The small molecule below binds the protein below.
Small molecule (SMILES): O=C(O)CCc1nc2c(=O)[nH]c(=O)[nH]c2n(C[C@H](O)[C@H](O)[C@H](O)CO)c1=O

Sequence of chain 1.A:
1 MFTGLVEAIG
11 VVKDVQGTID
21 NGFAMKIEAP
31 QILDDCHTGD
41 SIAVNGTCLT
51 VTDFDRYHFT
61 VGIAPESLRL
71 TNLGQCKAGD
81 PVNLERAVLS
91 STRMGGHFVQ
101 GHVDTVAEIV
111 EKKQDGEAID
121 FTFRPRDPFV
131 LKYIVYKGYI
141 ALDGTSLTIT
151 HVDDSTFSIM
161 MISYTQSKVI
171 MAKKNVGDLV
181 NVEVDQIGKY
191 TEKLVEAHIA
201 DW

Binding-site contacts:
Ligand atom O14 contacts residue MET160 of chain 1.A at 3.6 Å (h-bond).
Ligand atom O19 contacts residue SER146 of chain 1.A at 2.8 Å (h-bond).
Ligand atom N10 contacts residue SER146 of chain 1.A at 3.3 Å (h-bond).
Ligand atom N3 contacts residue THR165 of chain 1.A at 3.0 Å (h-bond).
Ligand atom C18 contacts residue SER146 of chain 1.A at 3.7 Å.
Ligand atom C8 contacts residue SER146 of chain 1.A at 3.6 Å.
Ligand atom N3 contacts residue LEU147 of chain 1.A at 3.7 Å.
Ligand atom C6 contacts residue MET160 of chain 1.A at 3.5 Å (hydrophobic).
Ligand atom C11 contacts residue TYR139 of chain 1.A at 3.7 Å (hydrophobic).
Ligand atom C25 contacts residue VAL6 of chain 1.A at 3.3 Å (hydrophobic).
Ligand atom O15 contacts residue THR165 of chain 1.A at 3.1 Å (h-bond).
Ligand atom C18 contacts residue THR165 of chain 1.A at 3.5 Å.
Ligand atom O21 contacts residue THR165 of chain 1.A at 2.8 Å (h-bond).
Ligand atom N7 contacts residue THR148 of chain 1.A at 3.1 Å (h-bond).
Ligand atom C20 contacts residue THR165 of chain 1.A at 3.7 Å.
Ligand atom C2 contacts residue THR165 of chain 1.A at 3.5 Å.
Ligand atom O19 contacts residue GLY4 of chain 1.A at 3.4 Å (h-bond).
Ligand atom C2 contacts residue LEU147 of chain 1.A at 3.5 Å (hydrophobic).
Ligand atom C17 contacts residue THR165 of chain 1.A at 3.7 Å.
Ligand atom O28 contacts residue TYR139 of chain 1.A at 2.8 Å (h-bond).
Ligand atom O26 contacts residue VAL6 of chain 1.A at 2.8 Å (h-bond).
Ligand atom O15 contacts residue MET160 of chain 1.A at 3.6 Å.
Ligand atom N1 contacts residue MET160 of chain 1.A at 2.7 Å (h-bond).
Ligand atom O15 contacts residue MET161 of chain 1.A at 3.2 Å.
Ligand atom O23 contacts residue LEU5 of chain 1.A at 3.4 Å.
Ligand atom O15 contacts residue ILE162 of chain 1.A at 2.8 Å (h-bond).
Ligand atom C9 contacts residue SER146 of chain 1.A at 3.3 Å.
Ligand atom O23 contacts residue VAL6 of chain 1.A at 2.9 Å (h-bond).
Ligand atom C11 contacts residue THR148 of chain 1.A at 3.6 Å.
Ligand atom C13 contacts residue TYR139 of chain 1.A at 3.2 Å (hydrophobic).
Ligand atom N1 contacts residue LEU147 of chain 1.A at 3.6 Å.
Ligand atom C2 contacts residue MET160 of chain 1.A at 3.6 Å (hydrophobic).
Ligand atom O19 contacts residue THR145 of chain 1.A at 3.7 Å.
Ligand atom O26 contacts residue LEU5 of chain 1.A at 3.5 Å.
Ligand atom O23 contacts residue THR145 of chain 1.A at 3.5 Å.
Ligand atom O21 contacts residue TYR164 of chain 1.A at 3.2 Å.
Ligand atom O14 contacts residue THR148 of chain 1.A at 3.0 Å (h-bond).
Ligand atom C4 contacts residue SER146 of chain 1.A at 3.5 Å.
Ligand atom O23 contacts residue GLY4 of chain 1.A at 3.1 Å (h-bond).
Ligand atom O27 contacts residue TYR139 of chain 1.A at 3.1 Å (h-bond).